Sequence of chain 1.A:
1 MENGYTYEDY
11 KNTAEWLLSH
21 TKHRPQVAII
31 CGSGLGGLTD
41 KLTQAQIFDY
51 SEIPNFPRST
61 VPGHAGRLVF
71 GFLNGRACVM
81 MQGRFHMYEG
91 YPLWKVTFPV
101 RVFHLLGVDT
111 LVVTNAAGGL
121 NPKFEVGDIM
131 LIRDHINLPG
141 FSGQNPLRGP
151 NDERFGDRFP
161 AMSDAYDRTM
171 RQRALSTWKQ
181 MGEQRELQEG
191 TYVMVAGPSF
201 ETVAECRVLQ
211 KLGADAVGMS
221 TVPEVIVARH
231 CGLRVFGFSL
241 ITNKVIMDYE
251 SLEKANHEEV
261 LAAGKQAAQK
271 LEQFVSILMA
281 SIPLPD

Binding-site contacts:
Ligand atom C2 contacts residue GLU201 of chain 2.A at 3.5 Å.
Ligand atom C2 contacts residue MET219 of chain 2.A at 3.5 Å (hydrophobic).
Ligand atom C5 contacts residue ASN243 of chain 2.A at 3.8 Å.
Ligand atom C6 contacts residue GLY118 of chain 2.A at 3.9 Å.
Ligand atom O5' contacts residue VAL260 of chain 2.A at 3.9 Å.
Ligand atom C2 contacts residue VAL217 of chain 2.A at 3.6 Å (hydrophobic).
Ligand atom C4' contacts residue PHE159 of chain 1.A at 3.7 Å (hydrophobic).
Ligand atom N1 contacts residue VAL217 of chain 2.A at 3.8 Å.
Ligand atom O6 contacts residue VAL245 of chain 2.A at 3.6 Å.
Ligand atom C10 contacts residue ALA116 of chain 2.A at 3.1 Å (hydrophobic).
Ligand atom C6 contacts residue GLU201 of chain 2.A at 3.6 Å.
Ligand atom C4 contacts residue VAL217 of chain 2.A at 3.6 Å (hydrophobic).
Ligand atom C9 contacts residue ALA116 of chain 2.A at 3.7 Å (hydrophobic).
Ligand atom N3 contacts residue VAL217 of chain 2.A at 3.5 Å (h-bond).
Ligand atom O5' contacts residue HIS257 of chain 2.A at 3.4 Å (h-bond).
Ligand atom C5 contacts residue VAL217 of chain 2.A at 3.8 Å (hydrophobic).
Ligand atom N7 contacts residue ASN243 of chain 2.A at 2.7 Å (h-bond).
Ligand atom N3 contacts residue GLY218 of chain 2.A at 3.5 Å.
Ligand atom C3' contacts residue PHE159 of chain 1.A at 3.6 Å (hydrophobic).
Ligand atom N7 contacts residue THR242 of chain 2.A at 3.6 Å.
Ligand atom C5 contacts residue GLY118 of chain 2.A at 3.4 Å.
Ligand atom O6 contacts residue GLY118 of chain 2.A at 3.6 Å.
Ligand atom C10 contacts residue PO41 of chain 2.C at 3.5 Å.
Ligand atom O6 contacts residue GLU201 of chain 2.A at 3.6 Å.
Ligand atom C8 contacts residue ASN243 of chain 2.A at 3.7 Å.
Ligand atom C6 contacts residue PHE200 of chain 2.A at 3.6 Å (hydrophobic).
Ligand atom O6 contacts residue ASN243 of chain 2.A at 3.0 Å (h-bond).
Ligand atom C3' contacts residue PO41 of chain 2.C at 3.8 Å.
Ligand atom N1' contacts residue PO41 of chain 2.C at 3.1 Å (h-bond).
Ligand atom C8 contacts residue THR242 of chain 2.A at 3.6 Å.
Ligand atom O6' contacts residue PO41 of chain 2.C at 2.8 Å (h-bond).
Ligand atom N1 contacts residue PHE200 of chain 2.A at 3.6 Å.
Ligand atom N3 contacts residue MET219 of chain 2.A at 3.8 Å.
Ligand atom N1 contacts residue GLU201 of chain 2.A at 2.7 Å (salt-bridge).
Ligand atom N7 contacts residue GLY118 of chain 2.A at 3.4 Å (h-bond).
Ligand atom C8 contacts residue ALA117 of chain 2.A at 3.7 Å (hydrophobic).
Ligand atom C3' contacts residue MET219 of chain 2.A at 3.7 Å (hydrophobic).
Ligand atom N7 contacts residue ALA117 of chain 2.A at 3.7 Å.
Ligand atom C5 contacts residue PHE200 of chain 2.A at 3.8 Å (hydrophobic).
Ligand atom O6' contacts residue TYR88 of chain 2.A at 3.4 Å (h-bond).

Sequence of chain 2.A:
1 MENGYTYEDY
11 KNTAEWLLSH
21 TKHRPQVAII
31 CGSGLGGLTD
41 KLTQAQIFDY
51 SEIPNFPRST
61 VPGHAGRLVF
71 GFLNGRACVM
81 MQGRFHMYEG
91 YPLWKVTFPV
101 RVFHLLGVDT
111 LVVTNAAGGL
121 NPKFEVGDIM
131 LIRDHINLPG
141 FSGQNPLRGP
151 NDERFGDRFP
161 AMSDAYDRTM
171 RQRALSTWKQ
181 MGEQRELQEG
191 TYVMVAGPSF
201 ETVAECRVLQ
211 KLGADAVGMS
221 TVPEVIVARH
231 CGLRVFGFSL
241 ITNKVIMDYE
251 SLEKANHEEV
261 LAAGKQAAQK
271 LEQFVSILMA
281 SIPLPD

The protein below binds the small molecule below.
Small molecule (SMILES): O=c1[nH]cnc2c(CNC(CO)CO)c[nH]c12